Sequence of chain 1.V:
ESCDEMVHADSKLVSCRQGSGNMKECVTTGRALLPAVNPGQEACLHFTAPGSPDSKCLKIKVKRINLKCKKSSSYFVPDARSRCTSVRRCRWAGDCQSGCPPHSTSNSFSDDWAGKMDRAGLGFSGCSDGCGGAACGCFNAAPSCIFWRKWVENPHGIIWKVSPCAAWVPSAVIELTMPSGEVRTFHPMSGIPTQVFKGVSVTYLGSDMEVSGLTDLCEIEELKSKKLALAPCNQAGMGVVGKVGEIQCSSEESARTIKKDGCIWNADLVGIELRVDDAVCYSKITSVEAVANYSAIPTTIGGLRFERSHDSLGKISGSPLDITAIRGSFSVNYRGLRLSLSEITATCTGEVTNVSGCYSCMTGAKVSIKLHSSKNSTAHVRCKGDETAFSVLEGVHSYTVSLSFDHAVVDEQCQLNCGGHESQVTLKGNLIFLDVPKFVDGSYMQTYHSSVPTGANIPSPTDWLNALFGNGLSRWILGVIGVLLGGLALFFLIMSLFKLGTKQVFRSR

Binding-site contacts:
Ligand atom O7 contacts residue ASN376 of chain 1.V at 4.3 Å.
Ligand atom C1 contacts residue ASN376 of chain 1.V at 1.4 Å.
Ligand atom C2 contacts residue ASN376 of chain 1.V at 2.5 Å.
Ligand atom C3 contacts residue ASN376 of chain 1.V at 3.8 Å.
Ligand atom C7 contacts residue ASN376 of chain 1.V at 3.6 Å.
Ligand atom O5 contacts residue ASN376 of chain 1.V at 2.4 Å (h-bond).
Ligand atom C4 contacts residue ASN376 of chain 1.V at 4.2 Å.
Ligand atom C5 contacts residue ASN376 of chain 1.V at 3.7 Å.
Ligand atom C8 contacts residue ASN376 of chain 1.V at 3.4 Å.
Ligand atom N2 contacts residue ASN376 of chain 1.V at 2.9 Å (h-bond).

A small-molecule ligand and the protein it binds are described below.
Small molecule (SMILES): CC(=O)N[C@@H]1[C@@H](O)[C@H](O)[C@@H](CO)O[C@H]1O